A protein and the small-molecule ligand that binds it are described below.
Small molecule (SMILES): CC(=O)N[C@H]1[C@H](O[C@H]2[C@H](O)[C@@H](NC(C)=O)CO[C@@H]2CO)O[C@H](CO)[C@@H](O)[C@@H]1O

Sequence of chain 1.A:
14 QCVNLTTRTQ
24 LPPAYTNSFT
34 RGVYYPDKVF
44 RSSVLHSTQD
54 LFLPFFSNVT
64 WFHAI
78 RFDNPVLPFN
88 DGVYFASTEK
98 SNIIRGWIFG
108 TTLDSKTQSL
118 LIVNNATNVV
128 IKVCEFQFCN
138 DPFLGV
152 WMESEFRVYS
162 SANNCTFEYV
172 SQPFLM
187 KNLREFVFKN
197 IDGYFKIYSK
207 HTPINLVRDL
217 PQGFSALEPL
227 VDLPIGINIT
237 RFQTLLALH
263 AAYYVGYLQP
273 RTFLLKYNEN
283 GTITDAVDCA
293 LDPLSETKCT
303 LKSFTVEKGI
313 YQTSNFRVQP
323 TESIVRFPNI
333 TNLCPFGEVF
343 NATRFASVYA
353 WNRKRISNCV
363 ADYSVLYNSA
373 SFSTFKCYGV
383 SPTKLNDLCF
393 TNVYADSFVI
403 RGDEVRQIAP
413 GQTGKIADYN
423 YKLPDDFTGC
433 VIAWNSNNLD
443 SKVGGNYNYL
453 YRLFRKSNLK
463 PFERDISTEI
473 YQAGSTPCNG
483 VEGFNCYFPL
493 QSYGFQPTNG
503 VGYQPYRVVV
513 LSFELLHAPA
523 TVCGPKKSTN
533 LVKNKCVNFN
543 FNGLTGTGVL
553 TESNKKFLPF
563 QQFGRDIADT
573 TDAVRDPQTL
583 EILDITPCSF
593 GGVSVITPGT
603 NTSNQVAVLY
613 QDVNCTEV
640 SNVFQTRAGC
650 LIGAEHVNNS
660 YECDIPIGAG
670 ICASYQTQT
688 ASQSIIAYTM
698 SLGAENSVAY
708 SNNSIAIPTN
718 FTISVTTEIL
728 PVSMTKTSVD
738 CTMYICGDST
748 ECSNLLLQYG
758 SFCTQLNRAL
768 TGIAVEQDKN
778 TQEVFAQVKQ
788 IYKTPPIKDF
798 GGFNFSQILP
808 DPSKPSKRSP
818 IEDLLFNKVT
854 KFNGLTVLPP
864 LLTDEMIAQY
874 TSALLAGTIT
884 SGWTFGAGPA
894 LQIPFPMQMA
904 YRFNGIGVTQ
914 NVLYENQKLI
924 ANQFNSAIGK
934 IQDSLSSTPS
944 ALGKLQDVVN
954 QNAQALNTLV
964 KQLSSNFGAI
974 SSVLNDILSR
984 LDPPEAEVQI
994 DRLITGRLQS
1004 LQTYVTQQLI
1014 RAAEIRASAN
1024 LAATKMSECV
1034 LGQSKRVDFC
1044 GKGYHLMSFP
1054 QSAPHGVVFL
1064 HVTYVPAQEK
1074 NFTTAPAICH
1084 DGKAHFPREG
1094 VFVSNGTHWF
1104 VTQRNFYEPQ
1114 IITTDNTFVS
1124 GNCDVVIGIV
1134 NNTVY

Sequence of chain 1.B:
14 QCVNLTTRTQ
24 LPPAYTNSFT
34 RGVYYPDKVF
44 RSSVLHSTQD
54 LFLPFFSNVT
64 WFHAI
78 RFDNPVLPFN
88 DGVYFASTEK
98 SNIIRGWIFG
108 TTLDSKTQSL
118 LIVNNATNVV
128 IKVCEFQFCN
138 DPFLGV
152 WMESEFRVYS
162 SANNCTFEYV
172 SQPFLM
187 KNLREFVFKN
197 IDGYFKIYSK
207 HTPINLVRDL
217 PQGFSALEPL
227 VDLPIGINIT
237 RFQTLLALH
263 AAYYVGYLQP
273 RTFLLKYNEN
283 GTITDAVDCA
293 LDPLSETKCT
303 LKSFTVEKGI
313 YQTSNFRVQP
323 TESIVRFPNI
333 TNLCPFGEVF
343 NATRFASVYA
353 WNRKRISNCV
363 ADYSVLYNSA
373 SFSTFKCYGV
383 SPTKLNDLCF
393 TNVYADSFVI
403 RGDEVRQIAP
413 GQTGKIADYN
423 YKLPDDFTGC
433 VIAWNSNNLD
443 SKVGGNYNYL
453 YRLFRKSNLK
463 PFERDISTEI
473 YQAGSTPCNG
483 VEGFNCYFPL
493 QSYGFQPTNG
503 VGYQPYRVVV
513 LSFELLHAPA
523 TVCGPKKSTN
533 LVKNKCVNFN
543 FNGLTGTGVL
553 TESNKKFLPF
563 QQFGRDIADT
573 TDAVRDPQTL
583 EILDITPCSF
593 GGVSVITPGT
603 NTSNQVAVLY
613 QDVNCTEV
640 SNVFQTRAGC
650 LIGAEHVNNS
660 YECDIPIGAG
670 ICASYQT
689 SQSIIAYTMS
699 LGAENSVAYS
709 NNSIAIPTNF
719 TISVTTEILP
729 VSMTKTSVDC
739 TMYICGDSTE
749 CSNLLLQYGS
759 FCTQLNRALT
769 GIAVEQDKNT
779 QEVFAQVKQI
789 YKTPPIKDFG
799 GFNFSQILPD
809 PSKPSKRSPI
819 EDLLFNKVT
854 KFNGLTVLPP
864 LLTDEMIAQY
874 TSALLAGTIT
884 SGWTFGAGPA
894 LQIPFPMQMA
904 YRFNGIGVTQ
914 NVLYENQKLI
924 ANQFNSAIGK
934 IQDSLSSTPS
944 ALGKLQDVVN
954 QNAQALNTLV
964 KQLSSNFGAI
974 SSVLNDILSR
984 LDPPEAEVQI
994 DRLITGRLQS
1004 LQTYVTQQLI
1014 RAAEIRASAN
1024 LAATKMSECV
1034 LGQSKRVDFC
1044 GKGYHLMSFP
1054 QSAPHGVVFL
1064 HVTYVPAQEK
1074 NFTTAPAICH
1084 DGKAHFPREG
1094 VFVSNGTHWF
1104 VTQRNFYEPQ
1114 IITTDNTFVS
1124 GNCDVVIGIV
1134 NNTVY

Binding-site contacts:
Ligand atom C8 contacts residue GLU1072 of chain 1.B at 3.7 Å.
Ligand atom C2 contacts residue GLN895 of chain 1.A at 4.5 Å.
Ligand atom C7 contacts residue VAL705 of chain 1.B at 4.5 Å (hydrophobic).
Ligand atom O7 contacts residue VAL705 of chain 1.B at 4.4 Å.
Ligand atom C7 contacts residue SER704 of chain 1.B at 3.6 Å.
Ligand atom C2 contacts residue ASN1074 of chain 1.B at 2.4 Å.
Ligand atom C3 contacts residue GLN895 of chain 1.A at 4.2 Å.
Ligand atom O7 contacts residue ASN1074 of chain 1.B at 3.2 Å (h-bond).
Ligand atom C3 contacts residue ASN1074 of chain 1.B at 3.8 Å.
Ligand atom C4 contacts residue ASN1074 of chain 1.B at 4.1 Å.
Ligand atom C1 contacts residue GLN895 of chain 1.A at 3.8 Å.
Ligand atom C8 contacts residue VAL705 of chain 1.B at 3.8 Å (hydrophobic).
Ligand atom C8 contacts residue ALA706 of chain 1.B at 4.0 Å (hydrophobic).
Ligand atom C5 contacts residue GLN895 of chain 1.A at 3.5 Å.
Ligand atom O5 contacts residue GLN895 of chain 1.A at 4.0 Å.
Ligand atom C8 contacts residue ASN1074 of chain 1.B at 4.3 Å.
Ligand atom C8 contacts residue LYS1073 of chain 1.B at 4.3 Å.
Ligand atom C4 contacts residue GLN895 of chain 1.A at 4.5 Å.
Ligand atom C6 contacts residue ALA706 of chain 1.B at 3.8 Å (hydrophobic).
Ligand atom C5 contacts residue ALA706 of chain 1.B at 4.4 Å (hydrophobic).
Ligand atom O6 contacts residue GLN895 of chain 1.A at 4.0 Å.
Ligand atom C1 contacts residue ASN1074 of chain 1.B at 1.4 Å.
Ligand atom C7 contacts residue ASN1074 of chain 1.B at 3.3 Å.
Ligand atom N2 contacts residue GLN895 of chain 1.A at 4.4 Å.
Ligand atom C8 contacts residue ALA713 of chain 1.B at 4.2 Å (hydrophobic).
Ligand atom O6 contacts residue ALA706 of chain 1.B at 2.8 Å (h-bond).
Ligand atom C6 contacts residue GLN895 of chain 1.A at 4.1 Å.
Ligand atom O7 contacts residue SER704 of chain 1.B at 3.0 Å (h-bond).
Ligand atom O5 contacts residue ASN1074 of chain 1.B at 2.4 Å (h-bond).
Ligand atom N2 contacts residue ASN1074 of chain 1.B at 2.9 Å (h-bond).
Ligand atom C8 contacts residue SER704 of chain 1.B at 3.8 Å.
Ligand atom C5 contacts residue ASN1074 of chain 1.B at 3.7 Å.